Sequence of chain 1.A:
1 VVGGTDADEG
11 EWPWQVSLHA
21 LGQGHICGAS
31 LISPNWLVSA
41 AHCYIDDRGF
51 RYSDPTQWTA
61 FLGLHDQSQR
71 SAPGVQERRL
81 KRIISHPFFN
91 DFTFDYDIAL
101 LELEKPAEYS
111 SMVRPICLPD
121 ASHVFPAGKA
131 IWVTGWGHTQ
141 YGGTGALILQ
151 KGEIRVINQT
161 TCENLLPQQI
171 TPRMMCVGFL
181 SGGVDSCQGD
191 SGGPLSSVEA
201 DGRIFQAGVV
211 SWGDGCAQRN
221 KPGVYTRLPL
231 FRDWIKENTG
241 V

Binding-site contacts:
Ligand atom C22 contacts residue THR93 of chain 1.A at 3.3 Å.
Ligand atom C12 contacts residue CYS187 of chain 1.A at 3.9 Å (hydrophobic).
Ligand atom C17 contacts residue GLN188 of chain 1.A at 3.9 Å.
Ligand atom N6 contacts residue GLY223 of chain 1.A at 3.2 Å.
Ligand atom C29 contacts residue SER186 of chain 1.A at 3.2 Å.
Ligand atom C16 contacts residue TRP212 of chain 1.A at 3.9 Å (hydrophobic).
Ligand atom C13 contacts residue VAL210 of chain 1.A at 3.8 Å (hydrophobic).
Ligand atom C14 contacts residue VAL210 of chain 1.A at 3.8 Å (hydrophobic).
Ligand atom N5 contacts residue GLY215 of chain 1.A at 2.7 Å (h-bond).
Ligand atom C15 contacts residue GLY213 of chain 1.A at 3.6 Å.
Ligand atom N5 contacts residue CYS216 of chain 1.A at 3.8 Å.
Ligand atom C14 contacts residue SER186 of chain 1.A at 3.4 Å.
Ligand atom C21 contacts residue TRP212 of chain 1.A at 3.6 Å (hydrophobic).
Ligand atom N6 contacts residue TRP212 of chain 1.A at 3.6 Å (h-bond).
Ligand atom C14 contacts residue CYS187 of chain 1.A at 3.8 Å (hydrophobic).
Ligand atom C13 contacts residue CYS187 of chain 1.A at 3.5 Å (hydrophobic).
Ligand atom C5 contacts residue PHE94 of chain 1.A at 3.8 Å (hydrophobic).
Ligand atom C15 contacts residue SER186 of chain 1.A at 3.8 Å.
Ligand atom N6 contacts residue SER186 of chain 1.A at 2.6 Å (h-bond).
Ligand atom N3 contacts residue GLN169 of chain 1.A at 3.8 Å.
Ligand atom C28 contacts residue GLN169 of chain 1.A at 3.6 Å.
Ligand atom C12 contacts residue SER191 of chain 1.A at 3.6 Å.
Ligand atom C29 contacts residue TRP212 of chain 1.A at 3.9 Å (hydrophobic).
Ligand atom C15 contacts residue TRP212 of chain 1.A at 3.7 Å (hydrophobic).
Ligand atom N5 contacts residue ASP185 of chain 1.A at 3.3 Å (salt-bridge).
Ligand atom N6 contacts residue ASP185 of chain 1.A at 3.2 Å (salt-bridge).
Ligand atom C13 contacts residue SER191 of chain 1.A at 3.5 Å.
Ligand atom N2 contacts residue TRP212 of chain 1.A at 3.4 Å.
Ligand atom C16 contacts residue GLY213 of chain 1.A at 3.4 Å.
Ligand atom C20 contacts residue TRP212 of chain 1.A at 3.7 Å (hydrophobic).
Ligand atom C29 contacts residue GLY213 of chain 1.A at 3.6 Å.
Ligand atom C22 contacts residue TRP212 of chain 1.A at 3.8 Å (hydrophobic).
Ligand atom C15 contacts residue CYS187 of chain 1.A at 3.8 Å (hydrophobic).
Ligand atom N5 contacts residue SER186 of chain 1.A at 3.2 Å (h-bond).
Ligand atom N5 contacts residue GLY213 of chain 1.A at 3.6 Å.
Ligand atom C28 contacts residue TRP212 of chain 1.A at 3.5 Å (hydrophobic).
Ligand atom C10 contacts residue PHE94 of chain 1.A at 3.7 Å (hydrophobic).
Ligand atom N4 contacts residue ASP47 of chain 1.A at 3.5 Å.
Ligand atom N2 contacts residue GLN169 of chain 1.A at 2.5 Å (h-bond).
Ligand atom C12 contacts residue GLN188 of chain 1.A at 3.7 Å.

A protein and the small-molecule ligand that binds it are described below.
Small molecule (SMILES): [H]/N=C(\N)c1cccc(COc2cc(OCc3cccc(/C(N)=N/[H])c3)cc(C(=O)NC3CCC(N)CC3)c2)c1